Sequence of chain 4.B:
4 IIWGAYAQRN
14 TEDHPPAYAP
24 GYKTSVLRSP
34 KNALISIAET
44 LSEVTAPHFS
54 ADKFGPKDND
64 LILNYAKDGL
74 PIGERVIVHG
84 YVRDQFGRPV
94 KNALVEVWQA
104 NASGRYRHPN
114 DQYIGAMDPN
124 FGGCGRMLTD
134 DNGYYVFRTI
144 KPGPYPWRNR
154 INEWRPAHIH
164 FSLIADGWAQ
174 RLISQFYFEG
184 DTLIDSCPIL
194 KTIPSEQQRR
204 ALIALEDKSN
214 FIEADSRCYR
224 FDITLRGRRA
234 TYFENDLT

Sequence of chain 4.A:
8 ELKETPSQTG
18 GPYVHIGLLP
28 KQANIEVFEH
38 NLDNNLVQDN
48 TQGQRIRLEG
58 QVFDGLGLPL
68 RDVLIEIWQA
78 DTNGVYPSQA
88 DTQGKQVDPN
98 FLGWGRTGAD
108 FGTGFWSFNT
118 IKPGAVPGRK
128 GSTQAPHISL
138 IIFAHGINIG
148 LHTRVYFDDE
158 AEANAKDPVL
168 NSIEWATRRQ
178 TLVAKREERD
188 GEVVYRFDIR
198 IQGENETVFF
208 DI

Binding-site contacts:
Ligand atom C1 contacts residue HIS163 of chain 4.B at 4.1 Å.
Ligand atom C4 contacts residue PRO19 of chain 4.A at 3.3 Å (hydrophobic).
Ligand atom O8 contacts residue HIS163 of chain 4.B at 3.3 Å (h-bond).
Ligand atom C3 contacts residue TYR20 of chain 4.A at 3.6 Å (hydrophobic).
Ligand atom O7 contacts residue TYR148 of chain 4.B at 2.9 Å (h-bond).
Ligand atom O7 contacts residue ARG158 of chain 4.B at 2.8 Å (salt-bridge).
Ligand atom O8 contacts residue TYR148 of chain 4.B at 2.7 Å (h-bond).
Ligand atom C3 contacts residue FE1 of chain 4.C at 4.0 Å.
Ligand atom C1 contacts residue ARG158 of chain 4.B at 3.6 Å.
Ligand atom O8 contacts residue TYR20 of chain 4.A at 3.5 Å.
Ligand atom C2 contacts residue TYR148 of chain 4.B at 2.6 Å (hydrophobic).
Ligand atom O11 contacts residue TRP150 of chain 4.B at 3.4 Å.
Ligand atom C6 contacts residue ILE192 of chain 4.B at 3.9 Å (hydrophobic).
Ligand atom C3 contacts residue PRO19 of chain 4.A at 3.2 Å (hydrophobic).
Ligand atom N9 contacts residue TRP150 of chain 4.B at 3.8 Å.
Ligand atom N9 contacts residue PRO19 of chain 4.A at 3.3 Å.
Ligand atom C5 contacts residue PRO19 of chain 4.A at 3.8 Å (hydrophobic).
Ligand atom C1 contacts residue PRO19 of chain 4.A at 4.0 Å (hydrophobic).
Ligand atom C3 contacts residue TYR148 of chain 4.B at 3.5 Å (hydrophobic).
Ligand atom O7 contacts residue HIS163 of chain 4.B at 3.0 Å.
Ligand atom C2 contacts residue TYR20 of chain 4.A at 4.1 Å (hydrophobic).
Ligand atom O11 contacts residue HIS142 of chain 4.A at 3.7 Å.
Ligand atom C2 contacts residue TYR109 of chain 4.B at 4.1 Å (hydrophobic).
Ligand atom O7 contacts residue FE1 of chain 4.C at 2.3 Å.
Ligand atom O7 contacts residue GLN178 of chain 4.B at 4.1 Å.
Ligand atom C6 contacts residue PRO19 of chain 4.A at 4.1 Å (hydrophobic).
Ligand atom C1 contacts residue TYR148 of chain 4.B at 2.8 Å (hydrophobic).
Ligand atom O10 contacts residue TYR20 of chain 4.A at 3.5 Å (h-bond).
Ligand atom C6 contacts residue ARG158 of chain 4.B at 3.7 Å.
Ligand atom C2 contacts residue PRO19 of chain 4.A at 3.6 Å (hydrophobic).
Ligand atom C5 contacts residue HIS142 of chain 4.A at 4.1 Å.
Ligand atom C6 contacts residue TYR148 of chain 4.B at 3.7 Å (hydrophobic).
Ligand atom O8 contacts residue FE1 of chain 4.C at 2.0 Å.
Ligand atom O10 contacts residue PRO19 of chain 4.A at 3.3 Å.
Ligand atom O11 contacts residue PRO19 of chain 4.A at 3.9 Å.
Ligand atom C5 contacts residue TRP150 of chain 4.B at 3.9 Å (hydrophobic).
Ligand atom O7 contacts residue HIS161 of chain 4.B at 3.3 Å (h-bond).
Ligand atom C2 contacts residue FE1 of chain 4.C at 2.8 Å.
Ligand atom O8 contacts residue TYR109 of chain 4.B at 3.0 Å (h-bond).
Ligand atom C1 contacts residue FE1 of chain 4.C at 2.9 Å.

A protein and the small-molecule ligand that binds it are described below.
Small molecule (SMILES): O=[N+]([O-])c1ccc(O)c(O)c1